This protein binds this small molecule.
Small molecule (SMILES): Nc1ncnc2c1c(-c1ccc(NC(=O)Nc3ccccc3)cc1)cn2C1CCCC1

Binding-site contacts:
Ligand atom CAM contacts residue VAL204 of chain 1.B at 3.5 Å (hydrophobic).
Ligand atom N3 contacts residue LEU196 of chain 1.B at 3.8 Å.
Ligand atom NAU contacts residue ASP327 of chain 1.B at 3.7 Å.
Ligand atom NBE contacts residue VAL204 of chain 1.B at 3.8 Å.
Ligand atom CAP contacts residue VAL204 of chain 1.B at 3.9 Å (hydrophobic).
Ligand atom CBA contacts residue LEU316 of chain 1.B at 3.6 Å (hydrophobic).
Ligand atom CAQ contacts residue GLY267 of chain 1.B at 3.8 Å.
Ligand atom C5 contacts residue LEU316 of chain 1.B at 3.6 Å (hydrophobic).
Ligand atom CAY contacts residue LEU316 of chain 1.B at 3.7 Å (hydrophobic).
Ligand atom NAA contacts residue LEU316 of chain 1.B at 3.7 Å.
Ligand atom CAD contacts residue LEU248 of chain 1.B at 3.6 Å (hydrophobic).
Ligand atom NAA contacts residue THR261 of chain 1.B at 3.1 Å (h-bond).
Ligand atom N1 contacts residue ALA216 of chain 1.B at 3.8 Å.
Ligand atom CAK contacts residue THR261 of chain 1.B at 3.5 Å.
Ligand atom CAP contacts residue LEU196 of chain 1.B at 3.9 Å (hydrophobic).
Ligand atom OAB contacts residue ILE259 of chain 1.B at 3.4 Å.
Ligand atom CAQ contacts residue SER268 of chain 1.B at 3.5 Å.
Ligand atom C6 contacts residue ALA216 of chain 1.B at 3.5 Å (hydrophobic).
Ligand atom N3 contacts residue MET264 of chain 1.B at 3.7 Å.
Ligand atom OAB contacts residue ASP327 of chain 1.B at 3.9 Å.
Ligand atom CAH contacts residue LYS218 of chain 1.B at 3.4 Å.
Ligand atom NAA contacts residue GLU262 of chain 1.B at 3.0 Å (salt-bridge).
Ligand atom OAB contacts residue THR261 of chain 1.B at 3.2 Å.
Ligand atom NAT contacts residue ASP327 of chain 1.B at 3.2 Å (salt-bridge).
Ligand atom C2 contacts residue PHE263 of chain 1.B at 3.5 Å (hydrophobic).
Ligand atom CBA contacts residue VAL204 of chain 1.B at 3.7 Å (hydrophobic).
Ligand atom C6 contacts residue MET264 of chain 1.B at 3.9 Å (hydrophobic).
Ligand atom CAV contacts residue ASP327 of chain 1.B at 3.9 Å.
Ligand atom CAG contacts residue LEU330 of chain 1.B at 3.8 Å (hydrophobic).
Ligand atom N1 contacts residue PHE263 of chain 1.B at 3.6 Å.
Ligand atom CAI contacts residue THR261 of chain 1.B at 3.7 Å.
Ligand atom C6 contacts residue LEU316 of chain 1.B at 3.7 Å (hydrophobic).
Ligand atom NAU contacts residue LYS218 of chain 1.B at 3.6 Å.
Ligand atom NAA contacts residue ALA216 of chain 1.B at 3.3 Å.
Ligand atom CAW contacts residue ASP327 of chain 1.B at 3.8 Å.
Ligand atom N1 contacts residue MET264 of chain 1.B at 2.8 Å (h-bond).
Ligand atom CAX contacts residue LYS218 of chain 1.B at 3.7 Å.
Ligand atom CAQ contacts residue LEU316 of chain 1.B at 4.0 Å (hydrophobic).
Ligand atom CAF contacts residue ASP327 of chain 1.B at 3.4 Å.
Ligand atom C2 contacts residue MET264 of chain 1.B at 2.9 Å (hydrophobic).

Sequence of chain 1.B:
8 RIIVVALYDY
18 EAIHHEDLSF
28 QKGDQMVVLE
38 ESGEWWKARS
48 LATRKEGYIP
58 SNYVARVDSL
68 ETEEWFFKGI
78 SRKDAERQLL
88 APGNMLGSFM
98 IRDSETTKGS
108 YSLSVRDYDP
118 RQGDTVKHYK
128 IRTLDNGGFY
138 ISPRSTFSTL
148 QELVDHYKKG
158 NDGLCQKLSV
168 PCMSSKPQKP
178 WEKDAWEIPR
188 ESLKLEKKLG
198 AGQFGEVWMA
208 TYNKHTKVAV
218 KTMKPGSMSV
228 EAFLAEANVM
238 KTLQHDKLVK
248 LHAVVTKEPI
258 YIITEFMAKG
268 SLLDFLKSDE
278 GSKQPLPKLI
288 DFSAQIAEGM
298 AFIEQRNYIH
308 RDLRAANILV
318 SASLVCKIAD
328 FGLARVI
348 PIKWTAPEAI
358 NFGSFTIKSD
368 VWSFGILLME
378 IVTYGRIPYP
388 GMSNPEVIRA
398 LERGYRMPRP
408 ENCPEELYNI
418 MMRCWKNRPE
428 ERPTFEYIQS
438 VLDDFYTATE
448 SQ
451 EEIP